The small molecule below binds the protein below.
Small molecule (SMILES): Cc1ccc(S(=O)(=O)O)cc1

Binding-site contacts:
Ligand atom C6 contacts residue SER236 of chain 1.B at 4.0 Å.
Ligand atom C7 contacts residue GLY220 of chain 1.B at 4.2 Å.
Ligand atom C7 contacts residue PHE114 of chain 2.A at 4.1 Å (hydrophobic).
Ligand atom C7 contacts residue LEU221 of chain 1.B at 3.2 Å (hydrophobic).
Ligand atom O1 contacts residue ARG191 of chain 1.B at 3.5 Å (salt-bridge).
Ligand atom O1 contacts residue ASP237 of chain 1.B at 3.9 Å.
Ligand atom C6 contacts residue LEU111 of chain 2.A at 3.8 Å (hydrophobic).
Ligand atom C2 contacts residue ARG191 of chain 1.B at 3.7 Å.
Ligand atom O3 contacts residue LEU238 of chain 1.B at 4.4 Å.
Ligand atom S contacts residue SER236 of chain 1.B at 4.2 Å.
Ligand atom C2 contacts residue ALA115 of chain 2.A at 3.7 Å (hydrophobic).
Ligand atom C2 contacts residue GLY220 of chain 1.B at 4.2 Å.
Ligand atom O3 contacts residue SER236 of chain 1.B at 3.0 Å.
Ligand atom C5 contacts residue LEU221 of chain 1.B at 3.8 Å (hydrophobic).
Ligand atom C3 contacts residue ALA115 of chain 2.A at 3.7 Å (hydrophobic).
Ligand atom C6 contacts residue ALA115 of chain 2.A at 3.5 Å (hydrophobic).
Ligand atom C7 contacts residue VAL123 of chain 2.A at 3.7 Å (hydrophobic).
Ligand atom C4 contacts residue LEU111 of chain 2.A at 4.1 Å (hydrophobic).
Ligand atom C2 contacts residue LEU238 of chain 1.B at 4.0 Å (hydrophobic).
Ligand atom C5 contacts residue ALA115 of chain 2.A at 3.5 Å (hydrophobic).
Ligand atom O2 contacts residue ALA115 of chain 2.A at 4.0 Å.
Ligand atom C3 contacts residue LEU221 of chain 1.B at 4.4 Å (hydrophobic).
Ligand atom C6 contacts residue LEU238 of chain 1.B at 3.9 Å (hydrophobic).
Ligand atom C5 contacts residue LEU111 of chain 2.A at 3.3 Å (hydrophobic).
Ligand atom C4 contacts residue LEU221 of chain 1.B at 3.6 Å (hydrophobic).
Ligand atom C1 contacts residue ALA115 of chain 2.A at 3.6 Å (hydrophobic).
Ligand atom O2 contacts residue ARG191 of chain 1.B at 2.5 Å (salt-bridge).
Ligand atom C1 contacts residue ARG191 of chain 1.B at 4.1 Å.
Ligand atom C6 contacts residue ALA112 of chain 2.A at 4.3 Å (hydrophobic).
Ligand atom C5 contacts residue LEU238 of chain 1.B at 4.2 Å (hydrophobic).
Ligand atom S contacts residue LEU238 of chain 1.B at 4.0 Å.
Ligand atom C4 contacts residue GLY220 of chain 1.B at 4.2 Å.
Ligand atom C3 contacts residue GLY220 of chain 1.B at 3.4 Å.
Ligand atom O3 contacts residue ASP237 of chain 1.B at 3.2 Å (salt-bridge).
Ligand atom S contacts residue ARG191 of chain 1.B at 3.5 Å (salt-bridge).
Ligand atom S contacts residue ASP237 of chain 1.B at 4.2 Å.
Ligand atom C4 contacts residue ALA115 of chain 2.A at 3.6 Å (hydrophobic).
Ligand atom C1 contacts residue LEU238 of chain 1.B at 3.9 Å (hydrophobic).
Ligand atom O1 contacts residue LEU238 of chain 1.B at 3.3 Å.
Ligand atom C7 contacts residue LEU111 of chain 2.A at 4.3 Å (hydrophobic).

Sequence of chain 2.A:
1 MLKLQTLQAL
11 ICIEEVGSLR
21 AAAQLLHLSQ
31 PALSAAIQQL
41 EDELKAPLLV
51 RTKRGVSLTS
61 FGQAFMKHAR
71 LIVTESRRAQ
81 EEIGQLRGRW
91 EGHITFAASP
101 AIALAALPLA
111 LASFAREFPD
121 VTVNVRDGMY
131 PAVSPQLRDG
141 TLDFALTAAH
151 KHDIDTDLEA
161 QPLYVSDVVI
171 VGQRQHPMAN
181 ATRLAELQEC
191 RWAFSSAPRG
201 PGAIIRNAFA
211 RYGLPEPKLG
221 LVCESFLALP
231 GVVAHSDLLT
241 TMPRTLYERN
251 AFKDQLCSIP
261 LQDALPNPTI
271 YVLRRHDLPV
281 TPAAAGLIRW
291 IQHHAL

Sequence of chain 1.B:
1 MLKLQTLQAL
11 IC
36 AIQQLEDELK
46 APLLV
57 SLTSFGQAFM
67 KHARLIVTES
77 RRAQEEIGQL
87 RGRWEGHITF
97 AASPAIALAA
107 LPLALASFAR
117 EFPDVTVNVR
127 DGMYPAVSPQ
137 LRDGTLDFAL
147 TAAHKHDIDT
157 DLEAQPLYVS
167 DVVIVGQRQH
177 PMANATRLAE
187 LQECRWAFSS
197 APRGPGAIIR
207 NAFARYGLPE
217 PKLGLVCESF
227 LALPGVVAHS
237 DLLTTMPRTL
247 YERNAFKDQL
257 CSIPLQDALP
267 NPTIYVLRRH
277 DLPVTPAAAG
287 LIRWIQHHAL